Binding-site contacts:
Ligand atom F3 contacts residue TYR152 of chain 35.A at 3.6 Å.
Ligand atom F3 contacts residue ALA150 of chain 35.A at 3.0 Å.
Ligand atom C2C contacts residue TYR128 of chain 35.A at 3.2 Å (hydrophobic).
Ligand atom C4B contacts residue TYR152 of chain 35.A at 3.6 Å (hydrophobic).
Ligand atom F2 contacts residue VAL176 of chain 35.A at 2.7 Å.
Ligand atom F2 contacts residue PHE186 of chain 35.A at 3.1 Å.
Ligand atom C3B contacts residue MET224 of chain 35.A at 3.6 Å (hydrophobic).
Ligand atom CM6 contacts residue TYR152 of chain 35.A at 3.4 Å (hydrophobic).
Ligand atom C6B contacts residue TYR152 of chain 35.A at 3.6 Å (hydrophobic).
Ligand atom C2A contacts residue PHE186 of chain 35.A at 3.3 Å (hydrophobic).
Ligand atom C3 contacts residue LEU106 of chain 35.A at 3.4 Å (hydrophobic).
Ligand atom C1C contacts residue TYR128 of chain 35.A at 3.3 Å (hydrophobic).
Ligand atom CM2 contacts residue MET224 of chain 35.A at 3.5 Å (hydrophobic).
Ligand atom F3 contacts residue SER175 of chain 35.A at 2.8 Å.
Ligand atom C3C contacts residue TYR128 of chain 35.A at 3.1 Å (hydrophobic).
Ligand atom F1 contacts residue PHE186 of chain 35.A at 3.3 Å.
Ligand atom F3 contacts residue PRO174 of chain 35.A at 3.1 Å.
Ligand atom CM4 contacts residue VAL176 of chain 35.A at 3.7 Å (hydrophobic).
Ligand atom CM3 contacts residue ASN219 of chain 35.A at 3.5 Å.
Ligand atom O1A contacts residue PHE186 of chain 35.A at 3.4 Å.
Ligand atom C4 contacts residue LEU106 of chain 35.A at 3.3 Å (hydrophobic).
Ligand atom CM2 contacts residue TYR128 of chain 35.A at 3.4 Å (hydrophobic).
Ligand atom O1A contacts residue PRO174 of chain 35.A at 3.4 Å.
Ligand atom F1 contacts residue MET224 of chain 35.A at 3.7 Å.
Ligand atom C3A contacts residue PHE186 of chain 35.A at 3.1 Å (hydrophobic).
Ligand atom C4 contacts residue TYR197 of chain 35.A at 3.7 Å (hydrophobic).
Ligand atom N1A contacts residue PHE186 of chain 35.A at 3.5 Å.
Ligand atom O1A contacts residue ALA24 of chain 35.C at 3.4 Å.
Ligand atom CM4 contacts residue PHE186 of chain 35.A at 3.5 Å (hydrophobic).
Ligand atom F3 contacts residue VAL176 of chain 35.A at 3.6 Å.
Ligand atom N1A contacts residue PRO174 of chain 35.A at 3.5 Å.
Ligand atom N3A contacts residue PHE186 of chain 35.A at 3.1 Å.
Ligand atom N1A contacts residue ALA24 of chain 35.C at 3.3 Å.
Ligand atom C5B contacts residue TYR152 of chain 35.A at 3.4 Å (hydrophobic).
Ligand atom C1C contacts residue TYR197 of chain 35.A at 3.7 Å (hydrophobic).
Ligand atom C2A contacts residue TYR152 of chain 35.A at 3.5 Å (hydrophobic).
Ligand atom O1 contacts residue MET221 of chain 35.A at 3.7 Å.
Ligand atom CM6 contacts residue VAL191 of chain 35.A at 3.7 Å (hydrophobic).
Ligand atom N3A contacts residue TYR152 of chain 35.A at 3.5 Å.
Ligand atom CM4 contacts residue ALA150 of chain 35.A at 3.7 Å (hydrophobic).

Sequence of chain 31.C:
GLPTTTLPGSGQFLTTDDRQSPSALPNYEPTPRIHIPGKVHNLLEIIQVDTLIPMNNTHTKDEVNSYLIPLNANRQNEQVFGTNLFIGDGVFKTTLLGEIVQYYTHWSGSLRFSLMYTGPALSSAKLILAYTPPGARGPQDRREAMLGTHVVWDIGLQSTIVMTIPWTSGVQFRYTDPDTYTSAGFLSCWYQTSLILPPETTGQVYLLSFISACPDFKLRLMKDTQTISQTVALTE

Sequence of chain 35.A:
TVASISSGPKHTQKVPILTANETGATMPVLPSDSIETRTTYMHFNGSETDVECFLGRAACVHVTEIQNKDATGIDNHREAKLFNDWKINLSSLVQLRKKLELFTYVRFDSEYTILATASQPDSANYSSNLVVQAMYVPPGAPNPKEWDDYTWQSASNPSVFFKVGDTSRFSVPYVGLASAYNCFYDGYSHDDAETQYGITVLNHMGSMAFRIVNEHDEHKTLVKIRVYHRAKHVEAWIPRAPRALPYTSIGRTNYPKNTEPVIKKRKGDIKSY

This protein binds this small molecule.
Small molecule (SMILES): Cc1cc(CCCOc2c(C)cc(-c3noc(C(F)(F)F)n3)cc2C)on1

Sequence of chain 35.C:
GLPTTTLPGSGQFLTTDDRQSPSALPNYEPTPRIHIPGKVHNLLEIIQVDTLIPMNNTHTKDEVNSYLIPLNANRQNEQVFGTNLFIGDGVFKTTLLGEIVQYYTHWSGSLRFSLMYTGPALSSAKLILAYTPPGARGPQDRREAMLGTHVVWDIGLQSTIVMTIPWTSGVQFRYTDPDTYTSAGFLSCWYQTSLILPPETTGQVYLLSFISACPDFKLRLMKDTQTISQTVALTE